Sequence of chain 35.E:
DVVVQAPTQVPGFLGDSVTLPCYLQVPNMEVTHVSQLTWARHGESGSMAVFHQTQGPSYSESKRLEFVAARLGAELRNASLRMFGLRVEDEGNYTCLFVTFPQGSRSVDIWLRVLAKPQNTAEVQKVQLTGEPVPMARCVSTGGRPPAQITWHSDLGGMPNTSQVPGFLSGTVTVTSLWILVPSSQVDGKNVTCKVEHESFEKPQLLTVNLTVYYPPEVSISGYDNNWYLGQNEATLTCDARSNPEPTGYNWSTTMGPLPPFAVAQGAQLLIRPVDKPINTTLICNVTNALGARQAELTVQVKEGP

Binding-site contacts:
Ligand atom O5 contacts residue ASN188 of chain 35.E at 2.3 Å (h-bond).
Ligand atom C5 contacts residue ASN188 of chain 35.E at 3.6 Å.
Ligand atom C2 contacts residue ASN188 of chain 35.E at 2.6 Å.
Ligand atom C3 contacts residue ASN188 of chain 35.E at 3.9 Å.
Ligand atom C1 contacts residue ASN188 of chain 35.E at 1.4 Å.
Ligand atom C7 contacts residue ASN188 of chain 35.E at 3.9 Å.
Ligand atom O7 contacts residue ASN188 of chain 35.E at 4.2 Å.
Ligand atom O6 contacts residue ASN188 of chain 35.E at 4.5 Å.
Ligand atom C4 contacts residue ASN188 of chain 35.E at 4.2 Å.
Ligand atom N2 contacts residue ASN188 of chain 35.E at 3.1 Å (h-bond).

This small molecule binds to this protein.
Small molecule (SMILES): CC(=O)N[C@H]1[C@H](O[C@H]2[C@H](O)[C@@H](NC(C)=O)CO[C@@H]2CO)O[C@H](CO)[C@@H](O)[C@@H]1O